Binding-site contacts:
Ligand atom C3 contacts residue GLU150 of chain 1.A at 3.8 Å.
Ligand atom C2 contacts residue GLU150 of chain 1.A at 3.4 Å.
Ligand atom C1 contacts residue NAP1 of chain 1.B at 3.4 Å.
Ligand atom O2 contacts residue NAP1 of chain 1.B at 3.5 Å.
Ligand atom C1 contacts residue THR40 of chain 1.A at 3.6 Å.
Ligand atom O3 contacts residue GLU150 of chain 1.A at 3.3 Å (salt-bridge).
Ligand atom C2 contacts residue HIS63 of chain 1.A at 3.7 Å.
Ligand atom C2 contacts residue NAP1 of chain 1.B at 3.9 Å.
Ligand atom C6 contacts residue GLU114 of chain 1.A at 3.5 Å.
Ligand atom C4 contacts residue ILE117 of chain 1.A at 4.0 Å (hydrophobic).
Ligand atom O1 contacts residue ZN1 of chain 1.D at 3.6 Å.
Ligand atom O1 contacts residue ASP38 of chain 1.A at 3.5 Å (salt-bridge).
Ligand atom C5 contacts residue NAP1 of chain 1.B at 3.5 Å.
Ligand atom O1 contacts residue HIS63 of chain 1.A at 3.4 Å (h-bond).
Ligand atom C4 contacts residue GLU114 of chain 1.A at 3.5 Å.
Ligand atom C1 contacts residue HIS63 of chain 1.A at 3.9 Å.
Ligand atom C5 contacts residue VAL302 of chain 1.A at 3.8 Å (hydrophobic).
Ligand atom O2 contacts residue ZN1 of chain 1.D at 3.7 Å.
Ligand atom O4 contacts residue GLU114 of chain 1.A at 2.7 Å (salt-bridge).
Ligand atom O5 contacts residue NAP1 of chain 1.B at 3.8 Å.
Ligand atom O4 contacts residue ASN303 of chain 1.A at 3.3 Å (h-bond).
Ligand atom O2 contacts residue ILE154 of chain 1.A at 3.5 Å.
Ligand atom C6 contacts residue VAL302 of chain 1.A at 3.7 Å (hydrophobic).
Ligand atom O1 contacts residue THR40 of chain 1.A at 2.8 Å (h-bond).
Ligand atom O2 contacts residue HIS63 of chain 1.A at 3.7 Å.
Ligand atom C4 contacts residue NAP1 of chain 1.B at 4.0 Å.
Ligand atom C3 contacts residue ILE154 of chain 1.A at 4.0 Å (hydrophobic).
Ligand atom O4 contacts residue VAL302 of chain 1.A at 3.5 Å.
Ligand atom O6 contacts residue ILE117 of chain 1.A at 3.6 Å.
Ligand atom O3 contacts residue ASN303 of chain 1.A at 2.9 Å (h-bond).
Ligand atom O1 contacts residue NAP1 of chain 1.B at 3.1 Å.
Ligand atom C1 contacts residue ILE117 of chain 1.A at 4.0 Å (hydrophobic).
Ligand atom O2 contacts residue GLU150 of chain 1.A at 2.5 Å (salt-bridge).
Ligand atom C3 contacts residue NAP1 of chain 1.B at 3.8 Å.
Ligand atom O6 contacts residue GLU114 of chain 1.A at 2.6 Å (salt-bridge).
Ligand atom O3 contacts residue VAL87 of chain 1.A at 3.9 Å.
Ligand atom C3 contacts residue ASN303 of chain 1.A at 3.9 Å.
Ligand atom C6 contacts residue HIS49 of chain 1.A at 3.6 Å.
Ligand atom O6 contacts residue HIS49 of chain 1.A at 2.9 Å (h-bond).
Ligand atom O5 contacts residue THR40 of chain 1.A at 3.7 Å.

A small-molecule ligand and the protein it binds are described below.
Small molecule (SMILES): O=C1O[C@H](CO)[C@@H](O)[C@H](O)[C@H]1O

Sequence of chain 1.A:
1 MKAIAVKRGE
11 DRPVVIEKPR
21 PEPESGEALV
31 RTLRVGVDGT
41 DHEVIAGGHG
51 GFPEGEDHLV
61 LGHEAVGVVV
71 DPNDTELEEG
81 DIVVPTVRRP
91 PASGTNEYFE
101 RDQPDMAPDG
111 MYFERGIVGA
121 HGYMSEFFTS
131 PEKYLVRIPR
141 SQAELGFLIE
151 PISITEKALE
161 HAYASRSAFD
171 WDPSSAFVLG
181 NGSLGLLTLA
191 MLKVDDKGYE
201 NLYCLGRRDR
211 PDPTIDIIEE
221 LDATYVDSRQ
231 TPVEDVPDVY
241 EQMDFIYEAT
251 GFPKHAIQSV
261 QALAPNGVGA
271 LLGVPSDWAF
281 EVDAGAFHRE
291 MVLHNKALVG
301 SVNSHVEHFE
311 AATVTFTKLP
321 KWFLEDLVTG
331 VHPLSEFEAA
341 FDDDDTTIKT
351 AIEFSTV